Binding-site contacts:
Ligand atom CD2 contacts residue LYS38 of chain 1.A at 3.5 Å.
Ligand atom CE3 contacts residue THR6 of chain 1.A at 3.0 Å.
Ligand atom NE2 contacts residue PRO18 of chain 1.A at 2.9 Å (h-bond).
Ligand atom O contacts residue LYS38 of chain 1.A at 2.8 Å (salt-bridge).
Ligand atom CE1 contacts residue PRO18 of chain 1.A at 3.3 Å (hydrophobic).
Ligand atom C contacts residue LYS38 of chain 1.A at 3.6 Å.
Ligand atom C contacts residue HIS68 of chain 1.A at 3.3 Å.
Ligand atom CA contacts residue LYS38 of chain 1.A at 3.1 Å.
Ligand atom N contacts residue HIS68 of chain 1.A at 3.6 Å (h-bond).
Ligand atom O contacts residue GLU41 of chain 1.A at 2.9 Å (salt-bridge).
Ligand atom O contacts residue HIS68 of chain 1.A at 3.0 Å (h-bond).
Ligand atom C contacts residue VAL40 of chain 1.A at 3.6 Å (hydrophobic).
Ligand atom O contacts residue GLU41 of chain 1.A at 3.4 Å (salt-bridge).
Ligand atom OH contacts residue PRO10 of chain 1.A at 3.3 Å.
Ligand atom CB contacts residue LEU42 of chain 1.A at 3.6 Å (hydrophobic).
Ligand atom O contacts residue ALA7 of chain 1.A at 3.3 Å.
Ligand atom C contacts residue GLU41 of chain 1.A at 3.1 Å.
Ligand atom O contacts residue LEU42 of chain 1.A at 3.2 Å (h-bond).
Ligand atom CE2 contacts residue VAL39 of chain 1.A at 3.5 Å (hydrophobic).
Ligand atom CA contacts residue HIS68 of chain 1.A at 3.5 Å.
Ligand atom CB contacts residue GLU41 of chain 1.A at 3.3 Å.
Ligand atom N contacts residue VAL40 of chain 1.A at 2.8 Å (h-bond).
Ligand atom CG1 contacts residue GLU41 of chain 1.A at 3.2 Å.
Ligand atom CD2 contacts residue CYS44 of chain 1.A at 3.4 Å (hydrophobic).
Ligand atom CG contacts residue LEU42 of chain 1.A at 3.6 Å (hydrophobic).
Ligand atom NE2 contacts residue CYS44 of chain 1.A at 3.2 Å (h-bond).
Ligand atom CA contacts residue THR6 of chain 1.A at 3.6 Å.
Ligand atom CA contacts residue VAL40 of chain 1.A at 3.3 Å (hydrophobic).
Ligand atom CG contacts residue GLY43 of chain 1.A at 3.5 Å.
Ligand atom O contacts residue THR6 of chain 1.A at 2.9 Å (h-bond).
Ligand atom N contacts residue THR6 of chain 1.A at 3.0 Å (h-bond).
Ligand atom CD2 contacts residue THR6 of chain 1.A at 3.5 Å.
Ligand atom CA contacts residue GLU41 of chain 1.A at 3.6 Å.
Ligand atom N contacts residue GLU41 of chain 1.A at 3.2 Å (salt-bridge).
Ligand atom CE1 contacts residue CYS44 of chain 1.A at 3.5 Å (hydrophobic).
Ligand atom O contacts residue VAL40 of chain 1.A at 3.1 Å (h-bond).
Ligand atom CB contacts residue HIS68 of chain 1.A at 3.6 Å.
Ligand atom C contacts residue GLU41 of chain 1.A at 3.2 Å.
Ligand atom N contacts residue GLU41 of chain 1.A at 3.6 Å (salt-bridge).
Ligand atom CD2 contacts residue LEU42 of chain 1.A at 3.3 Å (hydrophobic).

Sequence of chain 1.A:
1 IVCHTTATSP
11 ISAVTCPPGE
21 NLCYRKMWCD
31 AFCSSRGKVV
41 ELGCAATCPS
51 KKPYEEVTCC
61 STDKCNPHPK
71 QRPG

This small molecule binds to this protein.
Small molecule (SMILES): CC(C)[C@H](NC(=O)[C@H](Cc1c[nH]c2ccccc12)NC(=O)[C@H](Cc1c[nH]cn1)NC(=O)[C@@H]([NH3+])CCCC[NH3+])C(=O)N[C@@H](Cc1ccc(O)cc1)C(=O)N[C@H](C=O)Cc1ccc(O)cc1